Sequence of chain 1.C:
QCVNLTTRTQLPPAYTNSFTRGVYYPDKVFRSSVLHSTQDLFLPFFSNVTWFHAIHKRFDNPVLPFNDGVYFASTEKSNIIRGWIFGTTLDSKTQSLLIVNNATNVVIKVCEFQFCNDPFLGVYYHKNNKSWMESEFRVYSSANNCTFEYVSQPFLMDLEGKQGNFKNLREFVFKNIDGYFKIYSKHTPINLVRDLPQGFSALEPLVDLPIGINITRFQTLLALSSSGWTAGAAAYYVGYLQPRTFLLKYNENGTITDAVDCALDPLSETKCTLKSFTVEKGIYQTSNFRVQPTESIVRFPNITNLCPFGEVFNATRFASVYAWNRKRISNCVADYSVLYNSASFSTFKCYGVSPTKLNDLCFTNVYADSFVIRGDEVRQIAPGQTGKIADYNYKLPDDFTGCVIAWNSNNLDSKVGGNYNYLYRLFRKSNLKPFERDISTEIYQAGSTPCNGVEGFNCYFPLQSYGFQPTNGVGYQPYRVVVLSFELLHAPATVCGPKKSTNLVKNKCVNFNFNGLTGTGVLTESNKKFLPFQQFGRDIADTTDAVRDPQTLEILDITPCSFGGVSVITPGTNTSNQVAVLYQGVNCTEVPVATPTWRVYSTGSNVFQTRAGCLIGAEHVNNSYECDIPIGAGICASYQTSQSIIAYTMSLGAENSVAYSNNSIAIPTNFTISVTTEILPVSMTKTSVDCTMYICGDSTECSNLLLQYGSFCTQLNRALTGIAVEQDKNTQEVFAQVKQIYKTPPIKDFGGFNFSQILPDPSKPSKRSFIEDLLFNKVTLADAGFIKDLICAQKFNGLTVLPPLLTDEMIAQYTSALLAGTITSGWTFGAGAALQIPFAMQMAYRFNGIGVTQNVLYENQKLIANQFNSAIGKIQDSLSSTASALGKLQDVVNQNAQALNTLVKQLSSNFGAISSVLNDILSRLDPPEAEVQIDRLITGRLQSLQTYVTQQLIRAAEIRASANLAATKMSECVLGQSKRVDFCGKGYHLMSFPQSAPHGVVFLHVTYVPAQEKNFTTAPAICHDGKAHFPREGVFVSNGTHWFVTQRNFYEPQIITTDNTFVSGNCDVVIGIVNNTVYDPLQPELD

Binding-site contacts:
Ligand atom C7 contacts residue ASN603 of chain 1.C at 3.9 Å.
Ligand atom O6 contacts residue THR605 of chain 1.C at 3.8 Å.
Ligand atom C1 contacts residue THR605 of chain 1.C at 4.4 Å.
Ligand atom O5 contacts residue ASN603 of chain 1.C at 2.3 Å (h-bond).
Ligand atom N2 contacts residue ASN603 of chain 1.C at 2.8 Å (h-bond).
Ligand atom C8 contacts residue ASN603 of chain 1.C at 4.5 Å.
Ligand atom C1 contacts residue ASN603 of chain 1.C at 1.4 Å.
Ligand atom O5 contacts residue THR605 of chain 1.C at 4.2 Å.
Ligand atom C3 contacts residue ASN603 of chain 1.C at 3.7 Å.
Ligand atom O7 contacts residue ASN603 of chain 1.C at 4.5 Å.
Ligand atom C5 contacts residue ASN603 of chain 1.C at 3.6 Å.
Ligand atom C4 contacts residue ASN603 of chain 1.C at 4.2 Å.
Ligand atom C2 contacts residue ASN603 of chain 1.C at 2.4 Å.

This small molecule binds to this protein.
Small molecule (SMILES): CC(=O)N[C@H]1[C@H](O[C@H]2[C@H](O)[C@@H](NC(C)=O)CO[C@@H]2CO)O[C@H](CO)[C@@H](O)[C@@H]1O